Sequence of chain 1.A:
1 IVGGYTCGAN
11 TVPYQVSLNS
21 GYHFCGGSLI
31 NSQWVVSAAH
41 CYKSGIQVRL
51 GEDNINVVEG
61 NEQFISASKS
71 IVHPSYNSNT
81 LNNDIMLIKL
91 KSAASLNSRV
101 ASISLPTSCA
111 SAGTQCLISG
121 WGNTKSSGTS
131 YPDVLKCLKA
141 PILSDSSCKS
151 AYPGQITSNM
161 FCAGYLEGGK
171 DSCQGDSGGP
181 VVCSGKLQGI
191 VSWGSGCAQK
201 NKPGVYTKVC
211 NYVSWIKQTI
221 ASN

Binding-site contacts:
Ligand atom OXT contacts residue ARG99 of chain 1.A at 3.1 Å (salt-bridge).
Ligand atom OXT contacts residue ASN61 of chain 1.A at 4.1 Å.
Ligand atom C05 contacts residue SER98 of chain 1.A at 3.5 Å.
Ligand atom O06 contacts residue SER98 of chain 1.A at 2.9 Å (h-bond).
Ligand atom C05 contacts residue ARG99 of chain 1.A at 4.4 Å.
Ligand atom C05 contacts residue ASN97 of chain 1.A at 4.0 Å.
Ligand atom O07 contacts residue SER98 of chain 1.A at 2.7 Å (h-bond).
Ligand atom C contacts residue ARG99 of chain 1.A at 3.4 Å.
Ligand atom O06 contacts residue ASN97 of chain 1.A at 3.4 Å.
Ligand atom O contacts residue ARG99 of chain 1.A at 3.1 Å (salt-bridge).
Ligand atom O07 contacts residue ARG99 of chain 1.A at 3.5 Å (salt-bridge).

This protein binds this small molecule.
Small molecule (SMILES): O=C(O)N[C@@H](CS)C(=O)O